This small molecule binds to this protein.
Small molecule (SMILES): CC(=O)N[C@@H]1[C@@H](O)[C@H](O)[C@@H](CO)O[C@H]1O

Binding-site contacts:
Ligand atom C6 contacts residue GLU632 of chain 1.A at 3.4 Å.
Ligand atom O5 contacts residue ASN657 of chain 1.A at 2.2 Å (h-bond).
Ligand atom C1 contacts residue GLU632 of chain 1.A at 4.4 Å.
Ligand atom C5 contacts residue ASN657 of chain 1.A at 3.6 Å.
Ligand atom C1 contacts residue ASN657 of chain 1.A at 1.5 Å.
Ligand atom O5 contacts residue GLU632 of chain 1.A at 3.5 Å.
Ligand atom C3 contacts residue ASN657 of chain 1.A at 3.9 Å.
Ligand atom C4 contacts residue ASN657 of chain 1.A at 4.2 Å.
Ligand atom C7 contacts residue THR681 of chain 1.A at 3.8 Å.
Ligand atom O6 contacts residue ASP634 of chain 1.A at 4.3 Å.
Ligand atom N2 contacts residue ASN657 of chain 1.A at 3.1 Å (h-bond).
Ligand atom N2 contacts residue THR681 of chain 1.A at 4.0 Å.
Ligand atom C1 contacts residue THR681 of chain 1.A at 4.5 Å.
Ligand atom C2 contacts residue ASN657 of chain 1.A at 2.5 Å.
Ligand atom O7 contacts residue THR681 of chain 1.A at 4.4 Å.
Ligand atom O7 contacts residue ASN657 of chain 1.A at 3.5 Å (h-bond).
Ligand atom C8 contacts residue ASN705 of chain 1.A at 3.5 Å.
Ligand atom C8 contacts residue THR681 of chain 1.A at 3.3 Å.
Ligand atom O6 contacts residue GLU632 of chain 1.A at 3.9 Å.
Ligand atom C5 contacts residue GLU632 of chain 1.A at 4.2 Å.
Ligand atom C7 contacts residue ASN657 of chain 1.A at 3.6 Å.

Sequence of chain 1.A:
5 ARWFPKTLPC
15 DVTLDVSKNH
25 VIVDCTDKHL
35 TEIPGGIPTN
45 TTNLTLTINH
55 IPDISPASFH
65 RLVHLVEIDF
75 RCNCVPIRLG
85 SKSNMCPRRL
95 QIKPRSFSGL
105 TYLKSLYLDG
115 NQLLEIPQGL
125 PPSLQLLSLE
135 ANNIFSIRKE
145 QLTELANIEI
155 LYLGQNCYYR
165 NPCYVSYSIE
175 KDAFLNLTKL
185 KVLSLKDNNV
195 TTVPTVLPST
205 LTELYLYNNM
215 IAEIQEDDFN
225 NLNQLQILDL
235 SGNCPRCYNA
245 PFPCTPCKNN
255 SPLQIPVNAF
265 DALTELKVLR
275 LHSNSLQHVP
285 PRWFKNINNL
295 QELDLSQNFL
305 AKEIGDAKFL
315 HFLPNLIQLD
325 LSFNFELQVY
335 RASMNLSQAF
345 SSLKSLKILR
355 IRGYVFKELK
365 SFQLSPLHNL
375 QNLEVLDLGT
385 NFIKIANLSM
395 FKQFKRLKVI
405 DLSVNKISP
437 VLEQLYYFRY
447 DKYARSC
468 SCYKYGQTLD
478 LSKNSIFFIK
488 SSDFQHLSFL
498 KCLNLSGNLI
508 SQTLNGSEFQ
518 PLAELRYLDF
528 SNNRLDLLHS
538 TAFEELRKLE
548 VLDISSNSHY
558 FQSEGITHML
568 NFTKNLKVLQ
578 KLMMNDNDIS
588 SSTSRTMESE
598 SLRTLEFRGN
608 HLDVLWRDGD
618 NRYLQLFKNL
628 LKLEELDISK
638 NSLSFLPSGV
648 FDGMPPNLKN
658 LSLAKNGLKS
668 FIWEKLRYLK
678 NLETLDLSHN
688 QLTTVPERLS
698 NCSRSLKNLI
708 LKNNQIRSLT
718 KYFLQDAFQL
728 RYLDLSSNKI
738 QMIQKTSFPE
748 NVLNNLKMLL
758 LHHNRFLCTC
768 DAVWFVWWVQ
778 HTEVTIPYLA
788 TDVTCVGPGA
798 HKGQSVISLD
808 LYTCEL